This small molecule binds to this protein.
Small molecule (SMILES): O=C(CO)[C@@H](O)[C@H](O)[C@H](O)COP(=O)(O)O

Binding-site contacts:
Ligand atom C6 contacts residue VAL138 of chain 3.A at 3.2 Å (hydrophobic).
Ligand atom O2P contacts residue THR44 of chain 3.A at 3.6 Å.
Ligand atom C5 contacts residue VAL138 of chain 3.A at 3.7 Å (hydrophobic).
Ligand atom O5 contacts residue GLY139 of chain 3.A at 4.1 Å.
Ligand atom P contacts residue GLY43 of chain 3.A at 3.6 Å.
Ligand atom P contacts residue THR44 of chain 3.A at 3.7 Å.
Ligand atom C6 contacts residue LYS208 of chain 3.A at 3.6 Å.
Ligand atom C1 contacts residue THR41 of chain 3.A at 3.5 Å.
Ligand atom O1P contacts residue GLY42 of chain 3.A at 3.4 Å.
Ligand atom O3P contacts residue GLY43 of chain 3.A at 3.3 Å (h-bond).
Ligand atom C5 contacts residue HIS143 of chain 3.A at 3.4 Å.
Ligand atom O3 contacts residue ALA145 of chain 3.A at 2.6 Å (h-bond).
Ligand atom O3 contacts residue HIS143 of chain 3.A at 3.2 Å.
Ligand atom O1 contacts residue PRO40 of chain 3.A at 3.7 Å.
Ligand atom C1 contacts residue ASP72 of chain 3.A at 3.6 Å.
Ligand atom O3P contacts residue THR44 of chain 3.A at 2.6 Å (h-bond).
Ligand atom O1 contacts residue THR41 of chain 3.A at 3.0 Å (h-bond).
Ligand atom O1P contacts residue PHE173 of chain 3.A at 4.2 Å.
Ligand atom P contacts residue LYS208 of chain 3.A at 3.9 Å.
Ligand atom O2 contacts residue MET71 of chain 3.A at 3.4 Å (h-bond).
Ligand atom C2 contacts residue ASP72 of chain 3.A at 3.6 Å.
Ligand atom P contacts residue GLY42 of chain 3.A at 4.1 Å.
Ligand atom O5 contacts residue HIS143 of chain 3.A at 2.7 Å (h-bond).
Ligand atom C3 contacts residue PHE146 of chain 3.A at 4.2 Å (hydrophobic).
Ligand atom C2 contacts residue ALA145 of chain 3.A at 4.0 Å (hydrophobic).
Ligand atom P contacts residue ARG172 of chain 3.A at 3.8 Å.
Ligand atom O2 contacts residue ALA145 of chain 3.A at 3.3 Å.
Ligand atom O4 contacts residue VAL138 of chain 3.A at 3.8 Å.
Ligand atom O1P contacts residue ARG172 of chain 3.A at 2.8 Å (salt-bridge).
Ligand atom O4 contacts residue GLY137 of chain 3.A at 3.2 Å.
Ligand atom O1P contacts residue GLY43 of chain 3.A at 2.9 Å (h-bond).
Ligand atom O1 contacts residue MET71 of chain 3.A at 4.1 Å.
Ligand atom C5 contacts residue GLY139 of chain 3.A at 3.9 Å.
Ligand atom O2 contacts residue ASP72 of chain 3.A at 2.7 Å (salt-bridge).
Ligand atom C3 contacts residue HIS143 of chain 3.A at 3.8 Å.
Ligand atom O2P contacts residue LYS208 of chain 3.A at 2.7 Å (salt-bridge).
Ligand atom O1 contacts residue ASP72 of chain 3.A at 2.7 Å (salt-bridge).
Ligand atom O3P contacts residue GLY42 of chain 3.A at 3.9 Å.
Ligand atom O2P contacts residue ARG172 of chain 3.A at 3.8 Å.
Ligand atom C3 contacts residue ALA145 of chain 3.A at 3.6 Å (hydrophobic).

Sequence of chain 3.A:
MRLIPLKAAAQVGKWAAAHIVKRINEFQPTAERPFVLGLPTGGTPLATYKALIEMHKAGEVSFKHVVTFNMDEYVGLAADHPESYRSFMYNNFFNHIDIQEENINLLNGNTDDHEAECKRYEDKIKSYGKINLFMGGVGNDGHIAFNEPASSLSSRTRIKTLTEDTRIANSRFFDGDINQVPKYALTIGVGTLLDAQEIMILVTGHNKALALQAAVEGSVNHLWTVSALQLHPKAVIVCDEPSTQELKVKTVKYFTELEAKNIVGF